Sequence of chain 1.A:
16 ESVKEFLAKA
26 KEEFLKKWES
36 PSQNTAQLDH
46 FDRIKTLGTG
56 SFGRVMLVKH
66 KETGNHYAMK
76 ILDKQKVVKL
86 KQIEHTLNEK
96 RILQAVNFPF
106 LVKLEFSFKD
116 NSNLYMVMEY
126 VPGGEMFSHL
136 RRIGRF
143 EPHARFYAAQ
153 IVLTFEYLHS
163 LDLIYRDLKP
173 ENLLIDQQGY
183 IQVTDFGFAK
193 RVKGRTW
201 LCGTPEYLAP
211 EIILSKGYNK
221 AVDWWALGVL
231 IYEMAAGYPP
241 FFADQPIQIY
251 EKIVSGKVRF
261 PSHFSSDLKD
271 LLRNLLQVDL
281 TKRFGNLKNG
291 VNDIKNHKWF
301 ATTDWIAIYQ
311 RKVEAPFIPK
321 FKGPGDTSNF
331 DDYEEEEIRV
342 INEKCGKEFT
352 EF

Binding-site contacts:
Ligand atom N1 contacts residue LEU176 of chain 1.A at 3.5 Å.
Ligand atom C2 contacts residue LEU176 of chain 1.A at 3.7 Å (hydrophobic).
Ligand atom C contacts residue ALA73 of chain 1.A at 3.4 Å (hydrophobic).
Ligand atom C5 contacts residue THR186 of chain 1.A at 3.4 Å.
Ligand atom C5 contacts residue VAL60 of chain 1.A at 4.0 Å (hydrophobic).
Ligand atom C contacts residue VAL126 of chain 1.A at 4.2 Å (hydrophobic).
Ligand atom C1 contacts residue PHE330 of chain 1.A at 3.8 Å (hydrophobic).
Ligand atom N2 contacts residue VAL126 of chain 1.A at 4.1 Å.
Ligand atom N contacts residue THR186 of chain 1.A at 4.3 Å.
Ligand atom C6 contacts residue LEU176 of chain 1.A at 3.5 Å (hydrophobic).
Ligand atom N1 contacts residue VAL126 of chain 1.A at 3.0 Å (h-bond).
Ligand atom N1 contacts residue GLU124 of chain 1.A at 3.7 Å.
Ligand atom N contacts residue VAL107 of chain 1.A at 3.6 Å.
Ligand atom N3 contacts residue LEU176 of chain 1.A at 4.0 Å.
Ligand atom C contacts residue GLU124 of chain 1.A at 3.8 Å.
Ligand atom C3 contacts residue PHE330 of chain 1.A at 4.3 Å (hydrophobic).
Ligand atom N2 contacts residue TYR125 of chain 1.A at 4.2 Å.
Ligand atom C2 contacts residue ALA73 of chain 1.A at 4.2 Å (hydrophobic).
Ligand atom N2 contacts residue LEU176 of chain 1.A at 3.9 Å.
Ligand atom N2 contacts residue LEU52 of chain 1.A at 3.9 Å.
Ligand atom C contacts residue LEU176 of chain 1.A at 3.3 Å (hydrophobic).
Ligand atom N contacts residue GLU124 of chain 1.A at 3.0 Å (salt-bridge).
Ligand atom C3 contacts residue VAL60 of chain 1.A at 4.1 Å (hydrophobic).
Ligand atom N2 contacts residue PHE330 of chain 1.A at 3.4 Å.
Ligand atom N1 contacts residue TYR125 of chain 1.A at 3.8 Å.
Ligand atom N contacts residue LEU176 of chain 1.A at 3.8 Å.
Ligand atom C1 contacts residue LEU176 of chain 1.A at 3.8 Å (hydrophobic).
Ligand atom N3 contacts residue ALA73 of chain 1.A at 4.3 Å.
Ligand atom C1 contacts residue VAL126 of chain 1.A at 3.3 Å (hydrophobic).
Ligand atom C6 contacts residue ALA73 of chain 1.A at 3.8 Å (hydrophobic).
Ligand atom N3 contacts residue MET123 of chain 1.A at 4.0 Å.
Ligand atom N3 contacts residue THR186 of chain 1.A at 3.1 Å (h-bond).
Ligand atom C6 contacts residue THR186 of chain 1.A at 4.1 Å.
Ligand atom N1 contacts residue ALA73 of chain 1.A at 3.6 Å.
Ligand atom N3 contacts residue VAL60 of chain 1.A at 4.2 Å.
Ligand atom C1 contacts residue ALA73 of chain 1.A at 4.1 Å (hydrophobic).
Ligand atom N contacts residue MET123 of chain 1.A at 3.8 Å.
Ligand atom C1 contacts residue TYR125 of chain 1.A at 3.4 Å (hydrophobic).
Ligand atom C4 contacts residue VAL60 of chain 1.A at 3.9 Å (hydrophobic).
Ligand atom N contacts residue ALA73 of chain 1.A at 3.6 Å.

A small-molecule ligand and the protein it binds are described below.
Small molecule (SMILES): Nc1ncnc2cccnc12